Sequence of chain 1.A:
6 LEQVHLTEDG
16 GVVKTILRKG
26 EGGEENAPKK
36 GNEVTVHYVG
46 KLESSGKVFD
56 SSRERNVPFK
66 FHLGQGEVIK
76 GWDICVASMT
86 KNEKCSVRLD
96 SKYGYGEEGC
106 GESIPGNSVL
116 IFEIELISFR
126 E

The protein below binds the small molecule below.
Small molecule (SMILES): CC(C)C[C@H](NC(=O)[C@H](C)NC(=O)CCC(=O)O)C(=O)N1CCC[C@H]1C(=O)N[C@@H](Cc1ccccc1)C(=O)Nc1ccc([N+](=O)O)cc1

Sequence of chain 1.B:
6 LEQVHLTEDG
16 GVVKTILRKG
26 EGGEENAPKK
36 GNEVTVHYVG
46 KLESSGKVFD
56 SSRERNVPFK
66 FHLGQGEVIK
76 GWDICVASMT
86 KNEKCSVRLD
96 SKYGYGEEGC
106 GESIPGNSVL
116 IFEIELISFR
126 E

Binding-site contacts:
Ligand atom CD1 contacts residue GLU72 of chain 1.A at 3.8 Å.
Ligand atom CB contacts residue TYR43 of chain 1.A at 3.5 Å (hydrophobic).
Ligand atom N contacts residue TYR100 of chain 1.A at 3.8 Å.
Ligand atom O contacts residue TYR100 of chain 1.A at 3.8 Å.
Ligand atom CG contacts residue TYR43 of chain 1.A at 3.8 Å (hydrophobic).
Ligand atom N1 contacts residue ASP55 of chain 1.A at 3.3 Å.
Ligand atom C3 contacts residue GLY71 of chain 1.A at 3.6 Å.
Ligand atom C6 contacts residue ASP55 of chain 1.A at 3.7 Å.
Ligand atom CZ contacts residue ILE74 of chain 1.B at 3.8 Å (hydrophobic).
Ligand atom N4 contacts residue GLY71 of chain 1.B at 3.2 Å (h-bond).
Ligand atom C1 contacts residue ASP55 of chain 1.A at 3.6 Å.
Ligand atom O contacts residue TYR100 of chain 1.A at 2.3 Å (h-bond).
Ligand atom ON1 contacts residue GLY71 of chain 1.B at 3.5 Å (h-bond).
Ligand atom C5 contacts residue GLY71 of chain 1.B at 3.6 Å.
Ligand atom O contacts residue ILE74 of chain 1.A at 2.9 Å (h-bond).
Ligand atom CD contacts residue TRP77 of chain 1.A at 3.8 Å (hydrophobic).
Ligand atom CZ contacts residue TYR100 of chain 1.B at 3.9 Å (hydrophobic).
Ligand atom CB contacts residue TYR100 of chain 1.A at 3.8 Å (hydrophobic).
Ligand atom N1 contacts residue PHE54 of chain 1.A at 3.7 Å.
Ligand atom O contacts residue TYR100 of chain 1.A at 3.8 Å.
Ligand atom N contacts residue TYR100 of chain 1.A at 3.3 Å (h-bond).
Ligand atom C contacts residue TYR100 of chain 1.A at 3.5 Å (hydrophobic).
Ligand atom O1 contacts residue ILE74 of chain 1.A at 3.7 Å.
Ligand atom C4 contacts residue GLY71 of chain 1.B at 3.6 Å.
Ligand atom C2 contacts residue ILE74 of chain 1.A at 3.8 Å (hydrophobic).
Ligand atom C contacts residue TYR100 of chain 1.A at 3.3 Å (hydrophobic).
Ligand atom CB contacts residue ASP55 of chain 1.A at 3.1 Å.
Ligand atom CG contacts residue PHE117 of chain 1.A at 3.8 Å (hydrophobic).
Ligand atom CB contacts residue GLU72 of chain 1.A at 3.8 Å.
Ligand atom CA contacts residue TYR100 of chain 1.A at 3.7 Å (hydrophobic).
Ligand atom CA contacts residue TYR100 of chain 1.A at 3.4 Å (hydrophobic).
Ligand atom N contacts residue TYR100 of chain 1.A at 3.4 Å (h-bond).
Ligand atom CG contacts residue TRP77 of chain 1.A at 3.6 Å (hydrophobic).
Ligand atom N4 contacts residue VAL73 of chain 1.B at 3.8 Å.
Ligand atom ON2 contacts residue VAL73 of chain 1.B at 2.7 Å (h-bond).
Ligand atom O contacts residue VAL73 of chain 1.A at 3.2 Å.
Ligand atom C contacts residue TYR100 of chain 1.A at 3.0 Å (hydrophobic).
Ligand atom CD2 contacts residue GLU72 of chain 1.B at 3.4 Å.
Ligand atom ON2 contacts residue GLY71 of chain 1.B at 3.5 Å (h-bond).
Ligand atom C2 contacts residue VAL73 of chain 1.A at 3.1 Å (hydrophobic).